Sequence of chain 1.C:
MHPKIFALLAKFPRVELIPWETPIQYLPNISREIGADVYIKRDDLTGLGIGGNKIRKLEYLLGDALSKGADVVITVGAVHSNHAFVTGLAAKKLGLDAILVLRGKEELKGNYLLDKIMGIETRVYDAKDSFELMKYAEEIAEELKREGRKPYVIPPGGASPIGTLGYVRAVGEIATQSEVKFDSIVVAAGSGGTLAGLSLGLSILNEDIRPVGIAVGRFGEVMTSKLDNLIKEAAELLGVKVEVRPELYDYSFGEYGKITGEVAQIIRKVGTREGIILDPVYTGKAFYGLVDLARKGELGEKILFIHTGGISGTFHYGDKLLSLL

A small-molecule ligand and the protein it binds are described below.
Small molecule (SMILES): Cc1ncc(COP(=O)(O)O)c(CNC2(C(=O)O)CC2)c1O

Binding-site contacts:
Ligand atom O1P contacts residue SER191 of chain 1.C at 2.3 Å (h-bond).
Ligand atom O3P contacts residue ALA189 of chain 1.C at 3.4 Å.
Ligand atom O3P contacts residue ALA188 of chain 1.C at 3.5 Å (h-bond).
Ligand atom P contacts residue SER191 of chain 1.C at 3.3 Å.
Ligand atom C5 contacts residue ASN53 of chain 1.C at 3.4 Å.
Ligand atom N1 contacts residue THR308 of chain 1.C at 2.2 Å (h-bond).
Ligand atom C2 contacts residue ASN53 of chain 1.C at 3.6 Å.
Ligand atom C9 contacts residue GLY157 of chain 1.C at 3.1 Å.
Ligand atom C8 contacts residue TYR282 of chain 1.C at 3.3 Å (hydrophobic).
Ligand atom C2A contacts residue GLY310 of chain 1.C at 3.4 Å.
Ligand atom O2P contacts residue ASN53 of chain 1.C at 3.4 Å (h-bond).
Ligand atom O3 contacts residue ASN82 of chain 1.C at 3.0 Å (h-bond).
Ligand atom C4A contacts residue LYS54 of chain 1.C at 3.5 Å.
Ligand atom O3P contacts residue GLY192 of chain 1.C at 3.0 Å (h-bond).
Ligand atom O7 contacts residue ASN82 of chain 1.C at 2.8 Å (h-bond).
Ligand atom P contacts residue GLY190 of chain 1.C at 3.5 Å.
Ligand atom O8 contacts residue TYR282 of chain 1.C at 3.2 Å (h-bond).
Ligand atom C9 contacts residue HIS83 of chain 1.C at 3.4 Å.
Ligand atom O7 contacts residue SER81 of chain 1.C at 2.9 Å (h-bond).
Ligand atom O3P contacts residue GLY190 of chain 1.C at 2.3 Å (h-bond).
Ligand atom O1P contacts residue LYS54 of chain 1.C at 3.5 Å (salt-bridge).
Ligand atom C5A contacts residue ALA188 of chain 1.C at 3.6 Å (hydrophobic).
Ligand atom O8 contacts residue SER81 of chain 1.C at 2.8 Å (h-bond).
Ligand atom O4P contacts residue LYS54 of chain 1.C at 3.2 Å (salt-bridge).
Ligand atom C4A contacts residue TYR282 of chain 1.C at 3.4 Å (hydrophobic).
Ligand atom O3P contacts residue SER191 of chain 1.C at 2.9 Å (h-bond).
Ligand atom C9 contacts residue LYS54 of chain 1.C at 3.3 Å.
Ligand atom C2A contacts residue THR308 of chain 1.C at 2.8 Å.
Ligand atom C7 contacts residue SER81 of chain 1.C at 3.1 Å.
Ligand atom O2P contacts residue THR194 of chain 1.C at 2.6 Å (h-bond).
Ligand atom C6 contacts residue THR308 of chain 1.C at 3.0 Å.
Ligand atom C7 contacts residue TYR282 of chain 1.C at 3.0 Å (hydrophobic).
Ligand atom O7 contacts residue HIS83 of chain 1.C at 3.0 Å (h-bond).
Ligand atom C2 contacts residue THR308 of chain 1.C at 3.2 Å.
Ligand atom N contacts residue TYR282 of chain 1.C at 3.5 Å (h-bond).
Ligand atom C5A contacts residue ASN53 of chain 1.C at 3.3 Å.
Ligand atom O7 contacts residue TYR282 of chain 1.C at 3.4 Å (h-bond).
Ligand atom N contacts residue LYS54 of chain 1.C at 3.5 Å.
Ligand atom O1P contacts residue GLY192 of chain 1.C at 3.1 Å (h-bond).
Ligand atom O1P contacts residue GLY193 of chain 1.C at 3.3 Å (h-bond).